Binding-site contacts:
Ligand atom C07 contacts residue VAL86 of chain 1.A at 3.8 Å (hydrophobic).
Ligand atom N11 contacts residue PRO24 of chain 1.A at 3.8 Å.
Ligand atom C12 contacts residue TRP23 of chain 1.A at 3.9 Å (hydrophobic).
Ligand atom C05 contacts residue VAL34 of chain 1.A at 4.2 Å (hydrophobic).
Ligand atom N02 contacts residue PRO24 of chain 1.A at 3.8 Å.
Ligand atom C03 contacts residue VAL86 of chain 1.A at 4.0 Å (hydrophobic).
Ligand atom C09 contacts residue VAL86 of chain 1.A at 4.0 Å (hydrophobic).
Ligand atom O08 contacts residue PHE79 of chain 1.A at 3.9 Å.
Ligand atom C07 contacts residue VAL29 of chain 1.A at 3.7 Å (hydrophobic).
Ligand atom O10 contacts residue VAL86 of chain 1.A at 4.2 Å.
Ligand atom C01 contacts residue PHE25 of chain 1.A at 3.8 Å (hydrophobic).
Ligand atom C01 contacts residue PRO24 of chain 1.A at 3.3 Å (hydrophobic).
Ligand atom N11 contacts residue TRP23 of chain 1.A at 4.1 Å.
Ligand atom C06 contacts residue ASN80 of chain 1.A at 3.6 Å.
Ligand atom C05 contacts residue ASN80 of chain 1.A at 4.5 Å.
Ligand atom C06 contacts residue VAL29 of chain 1.A at 4.3 Å (hydrophobic).
Ligand atom C07 contacts residue PHE79 of chain 1.A at 4.4 Å (hydrophobic).
Ligand atom O08 contacts residue VAL29 of chain 1.A at 4.0 Å.
Ligand atom C05 contacts residue VAL86 of chain 1.A at 3.9 Å (hydrophobic).
Ligand atom O08 contacts residue VAL86 of chain 1.A at 4.2 Å.
Ligand atom C09 contacts residue TRP23 of chain 1.A at 4.5 Å (hydrophobic).
Ligand atom C04 contacts residue VAL86 of chain 1.A at 3.7 Å (hydrophobic).
Ligand atom C06 contacts residue VAL86 of chain 1.A at 4.2 Å (hydrophobic).
Ligand atom C07 contacts residue TYR37 of chain 1.A at 4.1 Å (hydrophobic).
Ligand atom C03 contacts residue VAL29 of chain 1.A at 3.9 Å (hydrophobic).
Ligand atom O08 contacts residue TYR37 of chain 1.A at 3.3 Å.
Ligand atom C03 contacts residue PRO24 of chain 1.A at 3.2 Å (hydrophobic).
Ligand atom C06 contacts residue VAL34 of chain 1.A at 4.2 Å (hydrophobic).
Ligand atom C06 contacts residue PHE79 of chain 1.A at 4.0 Å (hydrophobic).
Ligand atom C01 contacts residue VAL29 of chain 1.A at 3.7 Å (hydrophobic).
Ligand atom C12 contacts residue PRO24 of chain 1.A at 4.3 Å (hydrophobic).
Ligand atom N02 contacts residue VAL29 of chain 1.A at 3.5 Å.
Ligand atom C01 contacts residue VAL86 of chain 1.A at 4.2 Å (hydrophobic).
Ligand atom O08 contacts residue ASN80 of chain 1.A at 3.0 Å (h-bond).
Ligand atom C07 contacts residue ASN80 of chain 1.A at 3.6 Å.
Ligand atom N02 contacts residue VAL86 of chain 1.A at 3.7 Å.

Sequence of chain 1.A:
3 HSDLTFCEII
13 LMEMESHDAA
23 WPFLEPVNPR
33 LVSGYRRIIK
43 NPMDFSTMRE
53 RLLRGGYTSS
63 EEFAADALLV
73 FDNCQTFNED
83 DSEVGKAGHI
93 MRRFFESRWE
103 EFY

This protein binds this small molecule.
Small molecule (SMILES): Cn1cc(C(=O)NCCN)ccc1=O